Binding-site contacts:
Ligand atom O4 contacts residue ASP96 of chain 1.A at 2.6 Å (salt-bridge).
Ligand atom C6 contacts residue DLY1 of chain 1.E at 2.5 Å.
Ligand atom O3 contacts residue ASP99 of chain 1.A at 2.5 Å (salt-bridge).
Ligand atom C3 contacts residue CA1 of chain 1.H at 3.4 Å.
Ligand atom C5 contacts residue ASP96 of chain 1.A at 3.7 Å.
Ligand atom C7 contacts residue DLY1 of chain 1.E at 1.4 Å.
Ligand atom C5 contacts residue DLY1 of chain 1.E at 3.2 Å.
Ligand atom O7A contacts residue LEU3 of chain 1.E at 3.6 Å.
Ligand atom O4 contacts residue ASP99 of chain 1.A at 3.7 Å.
Ligand atom O5 contacts residue SER23 of chain 1.A at 2.9 Å (h-bond).
Ligand atom O5 contacts residue SER22 of chain 1.A at 3.4 Å (h-bond).
Ligand atom C7 contacts residue LEU4 of chain 1.E at 3.6 Å (hydrophobic).
Ligand atom C4 contacts residue CA1 of chain 1.H at 3.3 Å.
Ligand atom O2 contacts residue GLY114 of chain 1.B at 2.5 Å (h-bond).
Ligand atom O2 contacts residue SER22 of chain 1.A at 3.4 Å.
Ligand atom O3 contacts residue ASP101 of chain 1.A at 2.9 Å (salt-bridge).
Ligand atom C4 contacts residue ASP96 of chain 1.A at 3.4 Å.
Ligand atom C5 contacts residue SER22 of chain 1.A at 3.4 Å.
Ligand atom O4 contacts residue ASP104 of chain 1.A at 3.1 Å (salt-bridge).
Ligand atom O2 contacts residue ASN21 of chain 1.A at 3.0 Å (h-bond).
Ligand atom O3 contacts residue CA1 of chain 1.I at 2.5 Å.
Ligand atom O7A contacts residue LEU4 of chain 1.E at 2.8 Å (h-bond).
Ligand atom O4 contacts residue CA1 of chain 1.H at 2.5 Å.
Ligand atom O3 contacts residue CA1 of chain 1.H at 2.5 Å.
Ligand atom C3 contacts residue ASP104 of chain 1.A at 3.7 Å.
Ligand atom O5 contacts residue DLY1 of chain 1.E at 3.8 Å.
Ligand atom O4 contacts residue GLU95 of chain 1.A at 3.4 Å (salt-bridge).
Ligand atom C4 contacts residue CA1 of chain 1.I at 3.8 Å.
Ligand atom C3 contacts residue ASP99 of chain 1.A at 3.2 Å.
Ligand atom O7A contacts residue DLY1 of chain 1.E at 2.4 Å (h-bond).
Ligand atom C4 contacts residue SER22 of chain 1.A at 3.5 Å.
Ligand atom C2 contacts residue CA1 of chain 1.I at 3.4 Å.
Ligand atom C1M contacts residue GLY114 of chain 1.B at 3.6 Å.
Ligand atom C2 contacts residue GLY114 of chain 1.B at 3.4 Å.
Ligand atom C3 contacts residue CA1 of chain 1.I at 3.4 Å.
Ligand atom O3 contacts residue ASP104 of chain 1.A at 3.0 Å (salt-bridge).
Ligand atom C1M contacts residue SER23 of chain 1.A at 3.4 Å.
Ligand atom O2 contacts residue CA1 of chain 1.I at 2.5 Å.
Ligand atom C6 contacts residue LEU4 of chain 1.E at 3.4 Å (hydrophobic).
Ligand atom C4 contacts residue ASP104 of chain 1.A at 3.2 Å.

Sequence of chain 1.E:
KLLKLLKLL

Sequence of chain 1.A:
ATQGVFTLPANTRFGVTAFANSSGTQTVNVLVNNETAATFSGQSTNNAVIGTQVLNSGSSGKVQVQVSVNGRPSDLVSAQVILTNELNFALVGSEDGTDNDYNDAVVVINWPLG

This protein binds this small molecule.
Small molecule (SMILES): C[C@@H]1O[C@@H](CC(=O)O)[C@@H](O)[C@H](O)[C@@H]1O

Sequence of chain 1.B:
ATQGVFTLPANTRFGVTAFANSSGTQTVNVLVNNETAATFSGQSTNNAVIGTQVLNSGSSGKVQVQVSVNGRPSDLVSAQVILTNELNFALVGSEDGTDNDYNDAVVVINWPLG